Sequence of chain 1.A:
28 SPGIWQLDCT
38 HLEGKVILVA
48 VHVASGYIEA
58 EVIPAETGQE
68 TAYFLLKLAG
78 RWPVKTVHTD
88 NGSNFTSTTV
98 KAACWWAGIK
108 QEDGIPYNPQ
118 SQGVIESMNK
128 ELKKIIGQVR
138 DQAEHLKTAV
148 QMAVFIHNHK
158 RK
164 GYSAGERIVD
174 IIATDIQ

Binding-site contacts:
Ligand atom O2 contacts residue GLU67 of chain 1.B at 3.2 Å.
Ligand atom C14 contacts residue GLU141 of chain 1.A at 3.4 Å.
Ligand atom C13 contacts residue GLN139 of chain 1.A at 3.6 Å.
Ligand atom C21 contacts residue GLN66 of chain 1.B at 3.7 Å.
Ligand atom C16 contacts residue MET149 of chain 1.A at 3.5 Å (hydrophobic).
Ligand atom C25 contacts residue GLU67 of chain 1.B at 3.4 Å.
Ligand atom C25 contacts residue TYR70 of chain 1.B at 3.8 Å (hydrophobic).
Ligand atom O7 contacts residue TYR70 of chain 1.B at 3.3 Å.
Ligand atom O6 contacts residue HIS142 of chain 1.A at 3.1 Å (h-bond).
Ligand atom N1 contacts residue GLN139 of chain 1.A at 2.8 Å (h-bond).
Ligand atom C3 contacts residue GLN139 of chain 1.A at 3.0 Å.
Ligand atom O4 contacts residue GLU141 of chain 1.A at 2.9 Å (salt-bridge).
Ligand atom C18 contacts residue GLN139 of chain 1.A at 3.8 Å.
Ligand atom O4 contacts residue ALA140 of chain 1.A at 3.8 Å.
Ligand atom C1 contacts residue ASP138 of chain 1.A at 3.6 Å.
Ligand atom C8 contacts residue THR145 of chain 1.A at 3.5 Å.
Ligand atom C2 contacts residue GLU141 of chain 1.A at 3.8 Å.
Ligand atom C20 contacts residue THR145 of chain 1.A at 3.1 Å.
Ligand atom C12 contacts residue THR145 of chain 1.A at 3.1 Å.
Ligand atom C11 contacts residue THR145 of chain 1.A at 3.8 Å.
Ligand atom C7 contacts residue GLN139 of chain 1.A at 3.5 Å.
Ligand atom C3 contacts residue ALA140 of chain 1.A at 3.7 Å (hydrophobic).
Ligand atom C1 contacts residue ALA140 of chain 1.A at 3.5 Å (hydrophobic).
Ligand atom O1 contacts residue HIS142 of chain 1.A at 2.9 Å (h-bond).
Ligand atom C14 contacts residue THR145 of chain 1.A at 3.5 Å.
Ligand atom C17 contacts residue MET149 of chain 1.A at 3.2 Å (hydrophobic).
Ligand atom O1 contacts residue ALA140 of chain 1.A at 3.4 Å.
Ligand atom O1 contacts residue GLU141 of chain 1.A at 3.2 Å (salt-bridge).
Ligand atom O1 contacts residue THR145 of chain 1.A at 2.7 Å (h-bond).
Ligand atom C1 contacts residue GLN139 of chain 1.A at 3.5 Å.
Ligand atom C6 contacts residue GLN66 of chain 1.B at 3.4 Å.
Ligand atom O2 contacts residue GLN66 of chain 1.B at 3.4 Å.
Ligand atom C15 contacts residue GLU67 of chain 1.B at 3.5 Å.
Ligand atom C14 contacts residue HIS142 of chain 1.A at 3.8 Å.
Ligand atom C24 contacts residue GLN66 of chain 1.B at 3.5 Å.
Ligand atom C11 contacts residue GLN66 of chain 1.B at 3.4 Å.
Ligand atom C26 contacts residue TYR70 of chain 1.B at 3.8 Å (hydrophobic).
Ligand atom O6 contacts residue THR145 of chain 1.A at 2.9 Å (h-bond).
Ligand atom O7 contacts residue GLN66 of chain 1.B at 3.4 Å.
Ligand atom C12 contacts residue GLN66 of chain 1.B at 3.8 Å.

Sequence of chain 1.B:
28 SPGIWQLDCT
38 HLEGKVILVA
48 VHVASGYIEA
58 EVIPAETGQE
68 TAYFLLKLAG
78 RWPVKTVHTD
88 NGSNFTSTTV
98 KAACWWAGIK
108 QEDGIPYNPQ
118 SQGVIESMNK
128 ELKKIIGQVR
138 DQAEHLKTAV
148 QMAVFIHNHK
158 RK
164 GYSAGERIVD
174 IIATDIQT

The protein below binds the small molecule below.
Small molecule (SMILES): CC[C@H](C)NC(=O)c1ccccc1CN(C)Cc1ccc2c(c1C(=O)O)OC[C@H](CCC(=O)O)O2